Binding-site contacts:
Ligand atom C contacts residue CYS121 of chain 1.D at 3.2 Å (hydrophobic).
Ligand atom CB contacts residue PRO113 of chain 1.D at 3.6 Å (hydrophobic).
Ligand atom CE contacts residue TRP14 of chain 1.D at 3.6 Å (hydrophobic).
Ligand atom CB contacts residue THR119 of chain 1.D at 3.5 Å.
Ligand atom C contacts residue THR119 of chain 1.D at 3.5 Å.
Ligand atom CA contacts residue GLN118 of chain 1.D at 3.7 Å.
Ligand atom CA contacts residue GLN118 of chain 1.D at 3.4 Å.
Ligand atom NZ contacts residue GLU136 of chain 1.D at 3.2 Å (salt-bridge).
Ligand atom CB contacts residue ARG115 of chain 1.D at 3.6 Å.
Ligand atom O contacts residue GLN118 of chain 1.D at 3.2 Å.
Ligand atom SG contacts residue CYS121 of chain 1.D at 2.0 Å (h-bond).
Ligand atom CZ contacts residue ALA111 of chain 1.D at 3.5 Å (hydrophobic).
Ligand atom C contacts residue GLN118 of chain 1.D at 3.5 Å.
Ligand atom CZ contacts residue GLN112 of chain 1.D at 3.6 Å.
Ligand atom CE1 contacts residue ALA111 of chain 1.D at 3.4 Å (hydrophobic).
Ligand atom CA contacts residue MET210 of chain 1.D at 3.5 Å (hydrophobic).
Ligand atom C contacts residue GLN118 of chain 1.D at 3.5 Å.
Ligand atom CA contacts residue THR119 of chain 1.D at 3.2 Å.
Ligand atom OG1 contacts residue ARG115 of chain 1.D at 3.1 Å.
Ligand atom CD contacts residue ASN11 of chain 1.D at 3.4 Å.
Ligand atom CE contacts residue ASN11 of chain 1.D at 3.0 Å.
Ligand atom O contacts residue ARG209 of chain 1.D at 2.9 Å (salt-bridge).
Ligand atom CB contacts residue ARG115 of chain 1.D at 3.2 Å.
Ligand atom N contacts residue GLN118 of chain 1.D at 2.7 Å (h-bond).
Ligand atom CD2 contacts residue THR119 of chain 1.D at 3.6 Å.
Ligand atom N contacts residue ARG115 of chain 1.D at 3.0 Å (salt-bridge).
Ligand atom CG contacts residue PRO113 of chain 1.D at 3.2 Å (hydrophobic).
Ligand atom CB contacts residue GLN118 of chain 1.D at 3.6 Å.
Ligand atom CG contacts residue ARG209 of chain 1.D at 3.5 Å.
Ligand atom O contacts residue MET210 of chain 1.D at 3.3 Å.
Ligand atom CA contacts residue ARG115 of chain 1.D at 3.5 Å.
Ligand atom C contacts residue ARG115 of chain 1.D at 3.6 Å.
Ligand atom O contacts residue CYS121 of chain 1.D at 3.0 Å (h-bond).
Ligand atom N contacts residue THR119 of chain 1.D at 2.8 Å (h-bond).
Ligand atom CB contacts residue CYS121 of chain 1.D at 3.0 Å (hydrophobic).
Ligand atom N contacts residue THR119 of chain 1.D at 3.6 Å (h-bond).
Ligand atom CD contacts residue ARG209 of chain 1.D at 3.6 Å.
Ligand atom CZ contacts residue PRO113 of chain 1.D at 3.5 Å (hydrophobic).
Ligand atom CD2 contacts residue GLN118 of chain 1.D at 3.2 Å.
Ligand atom NZ contacts residue ASN11 of chain 1.D at 3.1 Å (h-bond).

This protein binds this small molecule.
Small molecule (SMILES): CC(C)C[C@@H](C=O)NC(=O)[C@@H](NC(=O)[C@H](CCCCN)NC(=O)[C@H](C)NC(=O)CNC(=O)[C@H](CS)NC(=O)[C@H](CCC(N)=O)NC(=O)[C@H](Cc1ccccc1)NC(=O)[C@@H](N)CCCCN)[C@@H](C)O

Sequence of chain 1.D:
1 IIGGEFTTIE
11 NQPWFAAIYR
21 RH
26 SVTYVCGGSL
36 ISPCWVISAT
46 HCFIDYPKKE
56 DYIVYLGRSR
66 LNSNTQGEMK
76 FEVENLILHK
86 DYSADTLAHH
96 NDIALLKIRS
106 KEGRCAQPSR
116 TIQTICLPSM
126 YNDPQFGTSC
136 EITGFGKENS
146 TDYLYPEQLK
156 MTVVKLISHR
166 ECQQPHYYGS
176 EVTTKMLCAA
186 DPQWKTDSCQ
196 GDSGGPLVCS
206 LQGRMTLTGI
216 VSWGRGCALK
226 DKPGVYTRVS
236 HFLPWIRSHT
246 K